Sequence of chain 2.A:
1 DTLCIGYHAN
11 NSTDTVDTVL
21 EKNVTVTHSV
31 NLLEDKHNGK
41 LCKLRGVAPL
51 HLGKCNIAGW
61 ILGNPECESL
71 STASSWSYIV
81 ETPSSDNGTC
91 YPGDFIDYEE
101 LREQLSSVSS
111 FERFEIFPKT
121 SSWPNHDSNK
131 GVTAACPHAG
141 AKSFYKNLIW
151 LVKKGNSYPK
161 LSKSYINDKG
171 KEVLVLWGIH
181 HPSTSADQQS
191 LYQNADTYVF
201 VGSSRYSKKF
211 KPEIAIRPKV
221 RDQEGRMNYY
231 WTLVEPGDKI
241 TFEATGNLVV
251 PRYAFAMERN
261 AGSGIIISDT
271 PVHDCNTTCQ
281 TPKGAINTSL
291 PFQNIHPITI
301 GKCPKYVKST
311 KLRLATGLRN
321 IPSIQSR

Sequence of chain 2.C:
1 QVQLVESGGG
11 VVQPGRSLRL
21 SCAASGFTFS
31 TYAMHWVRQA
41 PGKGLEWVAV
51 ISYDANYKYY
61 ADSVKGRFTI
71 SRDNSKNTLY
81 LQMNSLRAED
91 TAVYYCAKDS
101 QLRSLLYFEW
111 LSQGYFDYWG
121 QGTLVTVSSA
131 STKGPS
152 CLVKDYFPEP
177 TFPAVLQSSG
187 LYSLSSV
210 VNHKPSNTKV

Binding-site contacts:
Ligand atom C7 contacts residue ASN74 of chain 2.C at 3.9 Å.
Ligand atom C8 contacts residue ALA55 of chain 2.C at 3.9 Å (hydrophobic).
Ligand atom O3 contacts residue ARG72 of chain 2.C at 3.8 Å.
Ligand atom O2 contacts residue ASP73 of chain 2.C at 3.9 Å.
Ligand atom C7 contacts residue ASN287 of chain 2.A at 3.0 Å.
Ligand atom O7 contacts residue LYS36 of chain 2.A at 3.9 Å.
Ligand atom C5 contacts residue ASN74 of chain 2.C at 3.8 Å.
Ligand atom C7 contacts residue ASN38 of chain 2.A at 4.3 Å.
Ligand atom C6 contacts residue ASN74 of chain 2.C at 3.6 Å.
Ligand atom C8 contacts residue ILE286 of chain 2.A at 4.0 Å (hydrophobic).
Ligand atom C6 contacts residue ASP73 of chain 2.C at 3.8 Å.
Ligand atom O4 contacts residue ASN74 of chain 2.C at 3.8 Å.
Ligand atom O6 contacts residue ASN74 of chain 2.C at 2.7 Å (h-bond).
Ligand atom C8 contacts residue ASP54 of chain 2.C at 3.4 Å.
Ligand atom O3 contacts residue ASP73 of chain 2.C at 4.2 Å.
Ligand atom C1 contacts residue ASP73 of chain 2.C at 3.8 Å.
Ligand atom C3 contacts residue ASP73 of chain 2.C at 4.3 Å.
Ligand atom C2 contacts residue ASN287 of chain 2.A at 2.9 Å.
Ligand atom C1 contacts residue ASN287 of chain 2.A at 2.4 Å.
Ligand atom O4 contacts residue SER75 of chain 2.C at 3.7 Å.
Ligand atom C8 contacts residue ASN287 of chain 2.A at 3.6 Å.
Ligand atom C4 contacts residue ASP73 of chain 2.C at 3.9 Å.
Ligand atom C2 contacts residue ASN74 of chain 2.C at 4.1 Å.
Ligand atom C2 contacts residue ASP73 of chain 2.C at 4.0 Å.
Ligand atom O7 contacts residue ARG72 of chain 2.C at 3.7 Å.
Ligand atom C6 contacts residue SER75 of chain 2.C at 4.2 Å.
Ligand atom O6 contacts residue ASP73 of chain 2.C at 4.3 Å.
Ligand atom C5 contacts residue SER75 of chain 2.C at 4.3 Å.
Ligand atom C8 contacts residue ASN74 of chain 2.C at 3.5 Å.
Ligand atom O6 contacts residue SER75 of chain 2.C at 3.8 Å.
Ligand atom O6 contacts residue SER30 of chain 2.C at 4.2 Å.
Ligand atom O5 contacts residue ASP73 of chain 2.C at 3.9 Å.
Ligand atom O7 contacts residue ASN287 of chain 2.A at 3.3 Å (h-bond).
Ligand atom O5 contacts residue ASN287 of chain 2.A at 3.4 Å (h-bond).
Ligand atom C8 contacts residue ASN38 of chain 2.A at 3.6 Å.
Ligand atom N2 contacts residue ASN287 of chain 2.A at 3.0 Å (h-bond).
Ligand atom O5 contacts residue SER75 of chain 2.C at 3.5 Å.
Ligand atom O7 contacts residue ASN74 of chain 2.C at 2.9 Å (h-bond).
Ligand atom O7 contacts residue ASP73 of chain 2.C at 3.5 Å.
Ligand atom C8 contacts residue ALA285 of chain 2.A at 3.8 Å (hydrophobic).

The protein below binds the small molecule below.
Small molecule (SMILES): CC(=O)N[C@H]1[C@H](O[C@H]2[C@H](O)[C@@H](NC(C)=O)CO[C@@H]2CO)O[C@H](CO)[C@@H](O[C@@H]2O[C@@H](CO)[C@@H](O)[C@@H](O)[C@H]2O)[C@@H]1O